Sequence of chain 1.A:
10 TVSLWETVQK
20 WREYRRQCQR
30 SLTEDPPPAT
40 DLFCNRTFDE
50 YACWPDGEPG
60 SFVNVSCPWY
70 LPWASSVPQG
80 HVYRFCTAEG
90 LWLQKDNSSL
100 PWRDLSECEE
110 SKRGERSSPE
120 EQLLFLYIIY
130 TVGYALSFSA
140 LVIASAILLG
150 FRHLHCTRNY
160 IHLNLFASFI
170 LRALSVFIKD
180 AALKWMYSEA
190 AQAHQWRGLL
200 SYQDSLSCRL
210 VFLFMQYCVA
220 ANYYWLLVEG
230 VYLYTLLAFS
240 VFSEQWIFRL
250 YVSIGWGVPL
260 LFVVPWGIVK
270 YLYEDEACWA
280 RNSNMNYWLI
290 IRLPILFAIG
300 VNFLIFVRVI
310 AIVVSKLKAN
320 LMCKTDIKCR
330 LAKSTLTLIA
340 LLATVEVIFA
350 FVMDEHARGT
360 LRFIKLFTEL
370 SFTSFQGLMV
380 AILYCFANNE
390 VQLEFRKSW

Binding-site contacts:
Ligand atom C75 contacts residue GLU368 of chain 1.A at 3.3 Å.
Ligand atom C44 contacts residue TYR129 of chain 1.A at 3.3 Å (hydrophobic).
Ligand atom C contacts residue ARG280 of chain 1.A at 3.3 Å.
Ligand atom OG contacts residue ARG280 of chain 1.A at 3.2 Å.
Ligand atom OG1 contacts residue ASP353 of chain 1.A at 3.2 Å (salt-bridge).
Ligand atom OD2 contacts residue ARG361 of chain 1.A at 3.4 Å (salt-bridge).
Ligand atom N64 contacts residue TYR133 of chain 1.A at 2.9 Å (h-bond).
Ligand atom N64 contacts residue VAL175 of chain 1.A at 3.5 Å.
Ligand atom C07 contacts residue PRO118 of chain 1.A at 3.4 Å (hydrophobic).
Ligand atom CA2 contacts residue GLU275 of chain 1.A at 3.0 Å.
Ligand atom N74 contacts residue GLU368 of chain 1.A at 3.3 Å (salt-bridge).
Ligand atom N contacts residue LEU122 of chain 1.A at 3.5 Å.
Ligand atom C43 contacts residue TYR129 of chain 1.A at 3.2 Å (hydrophobic).
Ligand atom OA4 contacts residue SER12 of chain 1.A at 3.5 Å (h-bond).
Ligand atom CA1 contacts residue LEU13 of chain 1.A at 3.5 Å (hydrophobic).
Ligand atom C75 contacts residue LYS364 of chain 1.A at 3.3 Å.
Ligand atom CA2 contacts residue ALA276 of chain 1.A at 3.3 Å (hydrophobic).
Ligand atom C43 contacts residue LYS178 of chain 1.A at 3.1 Å.
Ligand atom C contacts residue TYR186 of chain 1.A at 3.5 Å (hydrophobic).
Ligand atom N63 contacts residue TYR133 of chain 1.A at 3.2 Å (h-bond).
Ligand atom CG2 contacts residue LYS178 of chain 1.A at 3.5 Å.
Ligand atom CA7 contacts residue LYS183 of chain 1.A at 3.5 Å.
Ligand atom CA2 contacts residue CYS277 of chain 1.A at 3.4 Å (hydrophobic).
Ligand atom NA5 contacts residue LEU13 of chain 1.A at 3.0 Å (h-bond).
Ligand atom O contacts residue TYR186 of chain 1.A at 2.3 Å (h-bond).
Ligand atom C02 contacts residue LYS183 of chain 1.A at 3.5 Å.
Ligand atom OA4 contacts residue TRP14 of chain 1.A at 3.1 Å.
Ligand atom CG2 contacts residue LEU365 of chain 1.A at 3.5 Å (hydrophobic).
Ligand atom NA5 contacts residue TYR186 of chain 1.A at 2.3 Å (h-bond).
Ligand atom C96 contacts residue ALA276 of chain 1.A at 3.5 Å (hydrophobic).
Ligand atom O contacts residue ARG280 of chain 1.A at 2.9 Å (salt-bridge).
Ligand atom OG1 contacts residue TRP287 of chain 1.A at 3.2 Å.
Ligand atom N64 contacts residue ARG171 of chain 1.A at 3.3 Å (salt-bridge).
Ligand atom OD1 contacts residue ARG361 of chain 1.A at 3.3 Å (salt-bridge).
Ligand atom N65 contacts residue VAL218 of chain 1.A at 3.5 Å.
Ligand atom C04 contacts residue LYS183 of chain 1.A at 3.5 Å.
Ligand atom CB contacts residue TRP287 of chain 1.A at 3.4 Å (hydrophobic).
Ligand atom CA3 contacts residue TYR186 of chain 1.A at 3.2 Å (hydrophobic).
Ligand atom N65 contacts residue VAL175 of chain 1.A at 3.3 Å.
Ligand atom OG contacts residue ASN281 of chain 1.A at 3.3 Å (h-bond).

The small molecule below binds the protein below.
Small molecule (SMILES): CCc1cc(OC)ccc1-c1ccc(C[C@H](NC(=O)[C@H](CC(=O)O)NC(=O)[C@H](CO)NC(=O)[C@@H](NC(=O)[C@](C)(Cc2ccccc2F)NC(=O)[C@@H](NC(=O)CNC(=O)[C@H](Cc2nnn[nH]2)NC(=O)C(C)(C)C(=O)NCCc2c[nH]cn2)[C@@H](C)O)[C@@H](C)O)C(=O)N[C@@H](CCCc2cc(C)cc(C)c2)C(N)=O)cc1